A small-molecule ligand and the protein it binds are described below.
Small molecule (SMILES): Nc1ncnc2c1ncn2[C@H]1C[C@H](O)[C@@H](COP(=O)(O)O)O1

Binding-site contacts:
Ligand atom N9 contacts residue HIS418 of chain 7.A at 4.3 Å.
Ligand atom O4' contacts residue HIS418 of chain 7.A at 4.1 Å.
Ligand atom C5 contacts residue PRO203 of chain 7.A at 4.3 Å (hydrophobic).
Ligand atom C2 contacts residue GLY427 of chain 7.A at 3.4 Å.
Ligand atom N6 contacts residue GLY427 of chain 7.A at 2.8 Å (h-bond).
Ligand atom N9 contacts residue PRO203 of chain 7.A at 4.2 Å.
Ligand atom N6 contacts residue PHE426 of chain 7.A at 3.8 Å.
Ligand atom C8 contacts residue HIS418 of chain 7.A at 3.7 Å.
Ligand atom C6 contacts residue SER420 of chain 7.A at 4.3 Å.
Ligand atom C6 contacts residue VAL202 of chain 7.A at 3.9 Å (hydrophobic).
Ligand atom N6 contacts residue GLY425 of chain 7.A at 4.1 Å.
Ligand atom O5' contacts residue PRO419 of chain 7.A at 3.9 Å.
Ligand atom C4 contacts residue PRO419 of chain 7.A at 4.2 Å (hydrophobic).
Ligand atom O4' contacts residue PRO419 of chain 7.A at 4.3 Å.
Ligand atom C1' contacts residue HIS418 of chain 7.A at 4.1 Å.
Ligand atom N6 contacts residue VAL202 of chain 7.A at 4.0 Å.
Ligand atom N6 contacts residue PRO419 of chain 7.A at 3.4 Å (h-bond).
Ligand atom C2 contacts residue VAL202 of chain 7.A at 4.3 Å (hydrophobic).
Ligand atom C4 contacts residue PRO203 of chain 7.A at 4.2 Å (hydrophobic).
Ligand atom N3 contacts residue PRO419 of chain 7.A at 4.3 Å.
Ligand atom N7 contacts residue PRO419 of chain 7.A at 4.3 Å.
Ligand atom O2P contacts residue PRO419 of chain 7.A at 4.2 Å.
Ligand atom C6 contacts residue GLY427 of chain 7.A at 3.7 Å.
Ligand atom N7 contacts residue HIS418 of chain 7.A at 4.4 Å.
Ligand atom N3 contacts residue PRO203 of chain 7.A at 4.4 Å.
Ligand atom C6 contacts residue PRO419 of chain 7.A at 3.2 Å (hydrophobic).
Ligand atom C2 contacts residue PRO419 of chain 7.A at 4.0 Å (hydrophobic).
Ligand atom O2P contacts residue HIS416 of chain 7.A at 2.8 Å (h-bond).
Ligand atom N1 contacts residue GLY427 of chain 7.A at 2.7 Å (h-bond).
Ligand atom N7 contacts residue SER420 of chain 7.A at 3.9 Å.
Ligand atom C6 contacts residue PRO203 of chain 7.A at 4.4 Å (hydrophobic).
Ligand atom P contacts residue HIS416 of chain 7.A at 4.0 Å.
Ligand atom C8 contacts residue PRO203 of chain 7.A at 4.4 Å (hydrophobic).
Ligand atom N1 contacts residue PRO419 of chain 7.A at 3.5 Å (h-bond).
Ligand atom N6 contacts residue SER420 of chain 7.A at 4.0 Å.
Ligand atom C5 contacts residue SER420 of chain 7.A at 4.3 Å.
Ligand atom O1P contacts residue HIS416 of chain 7.A at 4.2 Å.
Ligand atom C2' contacts residue PRO203 of chain 7.A at 4.0 Å (hydrophobic).
Ligand atom C5 contacts residue PRO419 of chain 7.A at 3.7 Å (hydrophobic).
Ligand atom N1 contacts residue VAL202 of chain 7.A at 3.7 Å.

Sequence of chain 7.A:
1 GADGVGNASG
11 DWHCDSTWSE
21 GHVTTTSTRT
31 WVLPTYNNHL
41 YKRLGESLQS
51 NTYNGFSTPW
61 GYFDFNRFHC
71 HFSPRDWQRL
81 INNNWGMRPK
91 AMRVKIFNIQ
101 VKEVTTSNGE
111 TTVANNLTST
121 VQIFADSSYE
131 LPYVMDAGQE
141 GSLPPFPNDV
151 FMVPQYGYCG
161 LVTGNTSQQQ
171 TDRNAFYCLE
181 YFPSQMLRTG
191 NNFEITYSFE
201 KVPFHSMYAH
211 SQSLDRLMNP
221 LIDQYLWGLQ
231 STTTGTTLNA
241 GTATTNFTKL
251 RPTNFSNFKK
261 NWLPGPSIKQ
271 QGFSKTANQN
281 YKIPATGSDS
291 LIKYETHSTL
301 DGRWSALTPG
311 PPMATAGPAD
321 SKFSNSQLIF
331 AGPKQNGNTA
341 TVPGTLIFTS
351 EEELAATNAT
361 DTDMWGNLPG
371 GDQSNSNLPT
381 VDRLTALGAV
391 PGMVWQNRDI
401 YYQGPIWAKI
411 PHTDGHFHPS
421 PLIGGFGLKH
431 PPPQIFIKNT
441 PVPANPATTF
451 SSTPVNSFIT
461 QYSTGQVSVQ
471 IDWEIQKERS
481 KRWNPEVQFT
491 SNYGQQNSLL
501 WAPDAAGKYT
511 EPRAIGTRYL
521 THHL